Binding-site contacts:
Ligand atom C7 contacts residue GLN209 of chain 1.A at 3.7 Å.
Ligand atom C1 contacts residue TYR81 of chain 1.A at 3.8 Å (hydrophobic).
Ligand atom C6 contacts residue GLN209 of chain 1.A at 4.0 Å.
Ligand atom N1 contacts residue TRP27 of chain 1.A at 3.8 Å.
Ligand atom C3 contacts residue GLN72 of chain 1.A at 3.5 Å.
Ligand atom C6 contacts residue TYR245 of chain 1.A at 4.3 Å (hydrophobic).
Ligand atom C4 contacts residue TYR245 of chain 1.A at 4.4 Å (hydrophobic).
Ligand atom C2 contacts residue THR177 of chain 1.A at 3.6 Å.
Ligand atom C2 contacts residue TYR245 of chain 1.A at 4.2 Å (hydrophobic).
Ligand atom C6 contacts residue ASP179 of chain 1.A at 3.8 Å.
Ligand atom C4 contacts residue ILE71 of chain 1.A at 3.6 Å (hydrophobic).
Ligand atom C3 contacts residue THR177 of chain 1.A at 4.4 Å.
Ligand atom C3 contacts residue TYR245 of chain 1.A at 3.9 Å (hydrophobic).
Ligand atom C6 contacts residue GLU211 of chain 1.A at 4.4 Å.
Ligand atom C1 contacts residue TYR245 of chain 1.A at 3.5 Å (hydrophobic).
Ligand atom C5 contacts residue PRO246 of chain 1.A at 4.2 Å (hydrophobic).
Ligand atom C2 contacts residue GLN209 of chain 1.A at 3.7 Å.
Ligand atom C1 contacts residue ASP176 of chain 1.A at 4.0 Å.
Ligand atom C4 contacts residue ASP179 of chain 1.A at 3.3 Å.
Ligand atom C7 contacts residue ILE250 of chain 1.A at 4.0 Å (hydrophobic).
Ligand atom C1 contacts residue S4M1 of chain 1.C at 3.6 Å.
Ligand atom C4 contacts residue GLN72 of chain 1.A at 3.5 Å.
Ligand atom C5 contacts residue ASP179 of chain 1.A at 3.6 Å.
Ligand atom C6 contacts residue ILE250 of chain 1.A at 3.7 Å (hydrophobic).
Ligand atom C1 contacts residue THR177 of chain 1.A at 3.7 Å.
Ligand atom C5 contacts residue ILE71 of chain 1.A at 4.1 Å (hydrophobic).
Ligand atom N1 contacts residue PRO246 of chain 1.A at 3.6 Å.
Ligand atom N1 contacts residue ASP179 of chain 1.A at 2.8 Å (salt-bridge).
Ligand atom C3 contacts residue ILE71 of chain 1.A at 3.9 Å (hydrophobic).
Ligand atom C1 contacts residue GLN209 of chain 1.A at 3.7 Å.
Ligand atom C5 contacts residue TYR245 of chain 1.A at 3.9 Å (hydrophobic).
Ligand atom C7 contacts residue TYR245 of chain 1.A at 3.9 Å (hydrophobic).
Ligand atom C4 contacts residue CYS70 of chain 1.A at 4.4 Å (hydrophobic).

Sequence of chain 1.A:
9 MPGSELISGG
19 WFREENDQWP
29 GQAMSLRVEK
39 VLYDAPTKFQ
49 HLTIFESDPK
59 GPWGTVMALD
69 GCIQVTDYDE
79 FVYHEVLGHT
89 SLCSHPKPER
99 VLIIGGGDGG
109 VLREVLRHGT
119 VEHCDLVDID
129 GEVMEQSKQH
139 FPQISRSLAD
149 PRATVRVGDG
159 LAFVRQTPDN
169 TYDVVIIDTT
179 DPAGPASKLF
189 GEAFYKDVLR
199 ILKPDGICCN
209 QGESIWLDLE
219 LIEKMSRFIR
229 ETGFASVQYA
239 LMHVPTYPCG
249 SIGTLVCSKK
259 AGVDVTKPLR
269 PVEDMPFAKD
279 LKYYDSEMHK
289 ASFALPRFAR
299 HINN

The small molecule below binds the protein below.
Small molecule (SMILES): CC1CCC(N)CC1